Sequence of chain 1.C:
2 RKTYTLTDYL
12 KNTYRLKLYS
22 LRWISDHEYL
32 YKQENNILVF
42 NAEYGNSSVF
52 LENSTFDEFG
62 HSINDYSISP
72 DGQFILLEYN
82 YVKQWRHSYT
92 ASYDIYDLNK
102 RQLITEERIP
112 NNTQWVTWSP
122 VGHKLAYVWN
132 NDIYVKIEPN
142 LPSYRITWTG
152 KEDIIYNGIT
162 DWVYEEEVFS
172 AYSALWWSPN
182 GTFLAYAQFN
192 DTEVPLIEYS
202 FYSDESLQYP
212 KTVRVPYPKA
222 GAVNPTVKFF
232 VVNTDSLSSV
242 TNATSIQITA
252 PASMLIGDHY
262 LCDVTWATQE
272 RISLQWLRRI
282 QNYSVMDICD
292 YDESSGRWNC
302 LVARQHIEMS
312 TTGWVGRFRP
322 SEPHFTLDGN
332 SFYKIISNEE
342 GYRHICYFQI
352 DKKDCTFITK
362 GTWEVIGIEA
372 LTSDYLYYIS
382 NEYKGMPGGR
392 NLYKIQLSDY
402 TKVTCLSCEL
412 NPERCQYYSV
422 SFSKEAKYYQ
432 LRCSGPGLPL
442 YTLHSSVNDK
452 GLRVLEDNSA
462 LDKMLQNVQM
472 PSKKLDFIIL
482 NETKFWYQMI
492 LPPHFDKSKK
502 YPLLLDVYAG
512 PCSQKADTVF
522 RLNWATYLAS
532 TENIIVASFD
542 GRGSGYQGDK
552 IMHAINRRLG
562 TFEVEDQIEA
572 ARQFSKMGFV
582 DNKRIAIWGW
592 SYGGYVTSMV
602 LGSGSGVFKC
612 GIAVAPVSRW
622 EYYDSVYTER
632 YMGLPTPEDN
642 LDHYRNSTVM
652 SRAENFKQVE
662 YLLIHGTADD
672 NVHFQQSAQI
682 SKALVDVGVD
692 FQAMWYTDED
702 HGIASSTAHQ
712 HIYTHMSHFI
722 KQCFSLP

The protein below binds the small molecule below.
Small molecule (SMILES): CC(=O)N[C@@H]1[C@@H](O)[C@H](O)[C@@H](CO)O[C@H]1O

Binding-site contacts:
Ligand atom C2 contacts residue THR183 of chain 1.C at 4.1 Å.
Ligand atom O5 contacts residue GLN270 of chain 1.C at 3.7 Å.
Ligand atom C2 contacts residue ASN181 of chain 1.C at 2.4 Å.
Ligand atom O6 contacts residue GLN270 of chain 1.C at 3.9 Å.
Ligand atom O5 contacts residue THR183 of chain 1.C at 3.7 Å.
Ligand atom C3 contacts residue ASN181 of chain 1.C at 3.8 Å.
Ligand atom C5 contacts residue THR183 of chain 1.C at 3.7 Å.
Ligand atom C1 contacts residue ASN181 of chain 1.C at 1.4 Å.
Ligand atom N2 contacts residue ASN181 of chain 1.C at 2.8 Å (h-bond).
Ligand atom C8 contacts residue ASN181 of chain 1.C at 4.3 Å.
Ligand atom C1 contacts residue GLN270 of chain 1.C at 4.5 Å.
Ligand atom O6 contacts residue GLU271 of chain 1.C at 3.1 Å (salt-bridge).
Ligand atom C1 contacts residue THR183 of chain 1.C at 3.1 Å.
Ligand atom C3 contacts residue THR183 of chain 1.C at 4.3 Å.
Ligand atom O7 contacts residue ASN181 of chain 1.C at 3.0 Å (h-bond).
Ligand atom C5 contacts residue ASN181 of chain 1.C at 3.7 Å.
Ligand atom N2 contacts residue THR183 of chain 1.C at 4.3 Å.
Ligand atom C6 contacts residue GLN270 of chain 1.C at 3.9 Å.
Ligand atom C6 contacts residue GLU271 of chain 1.C at 3.4 Å.
Ligand atom C4 contacts residue ASN181 of chain 1.C at 4.3 Å.
Ligand atom O5 contacts residue ASN181 of chain 1.C at 2.4 Å (h-bond).
Ligand atom C5 contacts residue GLN270 of chain 1.C at 4.5 Å.
Ligand atom C7 contacts residue ASN181 of chain 1.C at 3.1 Å.